Sequence of chain 1.D:
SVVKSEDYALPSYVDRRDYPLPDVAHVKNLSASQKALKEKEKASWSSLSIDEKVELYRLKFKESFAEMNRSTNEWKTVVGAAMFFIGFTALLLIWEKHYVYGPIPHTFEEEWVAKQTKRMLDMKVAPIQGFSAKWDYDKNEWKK

Sequence of chain 1.A:
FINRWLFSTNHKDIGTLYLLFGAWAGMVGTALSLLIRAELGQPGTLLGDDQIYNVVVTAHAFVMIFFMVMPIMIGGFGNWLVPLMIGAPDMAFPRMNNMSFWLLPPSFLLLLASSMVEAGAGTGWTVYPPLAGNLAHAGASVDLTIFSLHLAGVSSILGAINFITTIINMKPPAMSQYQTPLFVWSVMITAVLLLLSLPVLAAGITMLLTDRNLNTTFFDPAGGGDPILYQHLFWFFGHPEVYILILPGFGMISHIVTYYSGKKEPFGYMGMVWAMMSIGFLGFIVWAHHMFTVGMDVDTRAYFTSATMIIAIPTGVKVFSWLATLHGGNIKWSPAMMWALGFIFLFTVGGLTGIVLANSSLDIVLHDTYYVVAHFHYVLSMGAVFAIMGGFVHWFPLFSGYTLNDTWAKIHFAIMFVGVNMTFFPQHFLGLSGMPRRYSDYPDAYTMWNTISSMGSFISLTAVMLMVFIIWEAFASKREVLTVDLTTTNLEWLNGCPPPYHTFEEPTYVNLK

Sequence of chain 1.M:
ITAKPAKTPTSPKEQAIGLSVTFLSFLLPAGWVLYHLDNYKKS

Sequence of chain 1.L:
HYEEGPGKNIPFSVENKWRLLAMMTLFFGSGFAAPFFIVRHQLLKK

The small molecule below binds the protein below.
Small molecule (SMILES): CCCCCCCCCCO[C@@H]1O[C@H](CO)[C@@H](O[C@H]2O[C@H](CO)[C@@H](O)[C@H](O)[C@H]2O)[C@H](O)[C@H]1O

Binding-site contacts:
Ligand atom C43 contacts residue LEU35 of chain 1.A at 3.9 Å (hydrophobic).
Ligand atom O6 contacts residue TYR102 of chain 1.D at 4.0 Å.
Ligand atom C40 contacts residue ALA30 of chain 1.M at 4.0 Å (hydrophobic).
Ligand atom O3 contacts residue HIS36 of chain 1.M at 3.4 Å.
Ligand atom O16 contacts residue TRP98 of chain 1.D at 3.9 Å.
Ligand atom C31 contacts residue TRP98 of chain 1.D at 3.8 Å (hydrophobic).
Ligand atom C25 contacts residue LEU95 of chain 1.D at 4.0 Å (hydrophobic).
Ligand atom C57 contacts residue TRP98 of chain 1.D at 3.6 Å (hydrophobic).
Ligand atom C1 contacts residue GLY31 of chain 1.M at 3.7 Å.
Ligand atom O49 contacts residue LEU28 of chain 1.M at 3.1 Å (h-bond).
Ligand atom C37 contacts residue LEU34 of chain 1.M at 4.0 Å (hydrophobic).
Ligand atom O6 contacts residue TYR35 of chain 1.M at 3.4 Å (h-bond).
Ligand atom C28 contacts residue LEU27 of chain 1.M at 3.9 Å (hydrophobic).
Ligand atom O16 contacts residue GLY31 of chain 1.M at 3.9 Å.
Ligand atom C18 contacts residue TRP98 of chain 1.D at 3.8 Å (hydrophobic).
Ligand atom C34 contacts residue PHE459 of chain 1.A at 4.0 Å (hydrophobic).
Ligand atom C19 contacts residue GLY31 of chain 1.M at 4.0 Å.
Ligand atom C10 contacts residue TYR35 of chain 1.M at 3.9 Å (hydrophobic).
Ligand atom C28 contacts residue GLY31 of chain 1.M at 4.0 Å.
Ligand atom C40 contacts residue PHE37 of chain 1.L at 4.0 Å (hydrophobic).
Ligand atom C19 contacts residue LEU27 of chain 1.M at 3.4 Å (hydrophobic).
Ligand atom C37 contacts residue ALA30 of chain 1.M at 3.9 Å (hydrophobic).
Ligand atom O1 contacts residue TYR35 of chain 1.M at 3.3 Å.
Ligand atom C6 contacts residue TRP98 of chain 1.D at 3.7 Å (hydrophobic).
Ligand atom O5 contacts residue TRP98 of chain 1.D at 3.5 Å.
Ligand atom C28 contacts residue TRP98 of chain 1.D at 3.9 Å (hydrophobic).
Ligand atom C9 contacts residue TYR35 of chain 1.M at 3.9 Å (hydrophobic).
Ligand atom C4 contacts residue TRP98 of chain 1.D at 3.8 Å (hydrophobic).
Ligand atom O55 contacts residue TRP32 of chain 1.M at 3.1 Å.
Ligand atom C1 contacts residue TRP32 of chain 1.M at 3.4 Å (hydrophobic).
Ligand atom C25 contacts residue TRP98 of chain 1.D at 4.0 Å (hydrophobic).
Ligand atom O61 contacts residue TYR102 of chain 1.D at 4.0 Å.
Ligand atom C2 contacts residue TRP32 of chain 1.M at 3.7 Å (hydrophobic).
Ligand atom C43 contacts residue PHE37 of chain 1.L at 3.9 Å (hydrophobic).
Ligand atom O49 contacts residue TRP32 of chain 1.M at 3.6 Å.
Ligand atom O16 contacts residue LEU28 of chain 1.M at 3.7 Å.
Ligand atom C1 contacts residue LEU28 of chain 1.M at 3.9 Å (hydrophobic).
Ligand atom C25 contacts residue LEU27 of chain 1.M at 4.0 Å (hydrophobic).
Ligand atom O61 contacts residue TRP98 of chain 1.D at 3.1 Å (h-bond).
Ligand atom C22 contacts residue TRP98 of chain 1.D at 3.5 Å (hydrophobic).